Sequence of chain 55.A:
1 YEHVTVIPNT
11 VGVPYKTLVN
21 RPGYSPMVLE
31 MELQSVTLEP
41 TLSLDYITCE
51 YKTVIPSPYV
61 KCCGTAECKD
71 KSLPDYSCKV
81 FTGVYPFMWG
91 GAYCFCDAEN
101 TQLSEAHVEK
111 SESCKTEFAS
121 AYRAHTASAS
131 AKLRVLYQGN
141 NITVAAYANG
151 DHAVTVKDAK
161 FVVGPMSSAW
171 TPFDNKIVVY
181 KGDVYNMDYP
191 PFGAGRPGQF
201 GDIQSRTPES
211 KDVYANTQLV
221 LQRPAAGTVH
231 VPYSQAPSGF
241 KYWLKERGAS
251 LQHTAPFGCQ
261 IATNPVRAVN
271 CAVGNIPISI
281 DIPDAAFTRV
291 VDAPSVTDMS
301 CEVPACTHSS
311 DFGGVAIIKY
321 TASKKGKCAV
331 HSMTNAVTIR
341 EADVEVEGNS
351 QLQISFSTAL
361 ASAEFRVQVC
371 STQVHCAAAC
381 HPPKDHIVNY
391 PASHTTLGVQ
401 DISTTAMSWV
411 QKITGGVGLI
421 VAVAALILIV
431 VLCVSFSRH

Binding-site contacts:
Ligand atom C8 contacts residue ASN259 of chain 55.B at 4.1 Å.
Ligand atom C6 contacts residue THR116 of chain 55.A at 3.5 Å.
Ligand atom C4 contacts residue ASN259 of chain 55.B at 4.2 Å.
Ligand atom O6 contacts residue LYS115 of chain 55.A at 4.4 Å.
Ligand atom C7 contacts residue ASN259 of chain 55.B at 3.1 Å.
Ligand atom N2 contacts residue ASN259 of chain 55.B at 2.9 Å (h-bond).
Ligand atom C1 contacts residue ASN259 of chain 55.B at 1.4 Å.
Ligand atom O6 contacts residue PHE118 of chain 55.A at 3.9 Å.
Ligand atom C1 contacts residue THR116 of chain 55.A at 3.3 Å.
Ligand atom O7 contacts residue ASN259 of chain 55.B at 3.0 Å (h-bond).
Ligand atom C3 contacts residue ASN259 of chain 55.B at 3.8 Å.
Ligand atom C5 contacts residue THR116 of chain 55.A at 3.5 Å.
Ligand atom O5 contacts residue THR116 of chain 55.A at 2.6 Å (h-bond).
Ligand atom C5 contacts residue ASN259 of chain 55.B at 3.7 Å.
Ligand atom C6 contacts residue LYS115 of chain 55.A at 3.9 Å.
Ligand atom C2 contacts residue ASN259 of chain 55.B at 2.4 Å.
Ligand atom C6 contacts residue PHE118 of chain 55.A at 4.4 Å (hydrophobic).
Ligand atom O5 contacts residue ASN259 of chain 55.B at 2.4 Å (h-bond).

Sequence of chain 55.B:
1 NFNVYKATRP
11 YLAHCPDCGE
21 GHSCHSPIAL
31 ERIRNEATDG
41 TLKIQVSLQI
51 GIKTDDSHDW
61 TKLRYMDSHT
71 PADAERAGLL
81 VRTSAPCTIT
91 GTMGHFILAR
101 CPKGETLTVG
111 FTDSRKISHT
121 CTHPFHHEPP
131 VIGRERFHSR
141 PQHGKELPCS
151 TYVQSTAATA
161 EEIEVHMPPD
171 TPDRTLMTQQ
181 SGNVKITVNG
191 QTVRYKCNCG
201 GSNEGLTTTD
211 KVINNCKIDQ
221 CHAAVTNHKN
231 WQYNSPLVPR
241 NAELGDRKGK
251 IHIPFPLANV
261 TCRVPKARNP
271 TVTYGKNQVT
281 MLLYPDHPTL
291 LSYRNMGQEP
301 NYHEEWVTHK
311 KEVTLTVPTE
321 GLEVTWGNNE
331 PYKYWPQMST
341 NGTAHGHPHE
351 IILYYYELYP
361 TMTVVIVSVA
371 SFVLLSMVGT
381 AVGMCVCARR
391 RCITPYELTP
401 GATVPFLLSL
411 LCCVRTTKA

The protein below binds the small molecule below.
Small molecule (SMILES): CC(=O)N[C@@H]1[C@@H](O)[C@H](O)[C@@H](CO)O[C@H]1O